Binding-site contacts:
Ligand atom O9B contacts residue PRO53 of chain 1.A at 4.1 Å.
Ligand atom C2 contacts residue PRO50 of chain 1.A at 3.8 Å (hydrophobic).
Ligand atom C4 contacts residue PRO50 of chain 1.A at 3.8 Å (hydrophobic).
Ligand atom O2 contacts residue PRO50 of chain 1.A at 4.0 Å.
Ligand atom N2 contacts residue PRO50 of chain 1.A at 4.1 Å.
Ligand atom CL1 contacts residue GLY123 of chain 1.A at 3.8 Å.
Ligand atom C13 contacts residue GLY52 of chain 1.A at 4.0 Å.
Ligand atom C1 contacts residue PRO50 of chain 1.A at 4.1 Å (hydrophobic).
Ligand atom O16 contacts residue VAL38 of chain 1.A at 4.0 Å.
Ligand atom C13 contacts residue ILE51 of chain 1.A at 3.9 Å (hydrophobic).
Ligand atom O2 contacts residue PRO53 of chain 1.A at 3.5 Å.
Ligand atom C15 contacts residue PRO53 of chain 1.A at 4.2 Å (hydrophobic).
Ligand atom C15 contacts residue ILE51 of chain 1.A at 3.3 Å (hydrophobic).
Ligand atom C8 contacts residue PRO53 of chain 1.A at 3.8 Å (hydrophobic).
Ligand atom CL2 contacts residue PRO53 of chain 1.A at 3.6 Å.
Ligand atom O16 contacts residue ILE51 of chain 1.A at 3.4 Å (h-bond).
Ligand atom C1 contacts residue TYR125 of chain 1.A at 3.6 Å (hydrophobic).
Ligand atom O15 contacts residue PRO53 of chain 1.A at 3.3 Å.
Ligand atom C12 contacts residue PRO50 of chain 1.A at 3.8 Å (hydrophobic).
Ligand atom C15 contacts residue GLY52 of chain 1.A at 3.6 Å.
Ligand atom O4 contacts residue PRO50 of chain 1.A at 3.2 Å.
Ligand atom O2 contacts residue GLY52 of chain 1.A at 3.5 Å.
Ligand atom CL2 contacts residue THR98 of chain 1.A at 4.0 Å.
Ligand atom O15 contacts residue ILE51 of chain 1.A at 4.1 Å.
Ligand atom C14 contacts residue ILE51 of chain 1.A at 3.1 Å (hydrophobic).
Ligand atom CL2 contacts residue ILE121 of chain 1.A at 4.0 Å.
Ligand atom CL1 contacts residue GLY52 of chain 1.A at 3.2 Å.
Ligand atom CL1 contacts residue ILE124 of chain 1.A at 3.3 Å.
Ligand atom O15 contacts residue GLY52 of chain 1.A at 3.5 Å.
Ligand atom O16 contacts residue GLY52 of chain 1.A at 4.1 Å.
Ligand atom O9A contacts residue ILE121 of chain 1.A at 3.6 Å.
Ligand atom CL1 contacts residue TYR125 of chain 1.A at 3.7 Å.
Ligand atom C13 contacts residue PRO50 of chain 1.A at 3.2 Å (hydrophobic).
Ligand atom C14 contacts residue GLY52 of chain 1.A at 4.0 Å.
Ligand atom CL2 contacts residue GLY123 of chain 1.A at 3.7 Å.
Ligand atom CL1 contacts residue PRO50 of chain 1.A at 3.7 Å.
Ligand atom CL1 contacts residue ILE51 of chain 1.A at 4.1 Å.
Ligand atom CL1 contacts residue PRO53 of chain 1.A at 4.2 Å.
Ligand atom CL2 contacts residue TYR125 of chain 1.A at 3.9 Å.
Ligand atom C14 contacts residue PRO50 of chain 1.A at 3.7 Å (hydrophobic).

A small-molecule ligand and the protein it binds are described below.
Small molecule (SMILES): O=C(O)CCC(=O)OC[C@@H](NC(=O)C(Cl)Cl)[C@H](O)c1ccc([N+](=O)[O-])cc1

Sequence of chain 1.A:
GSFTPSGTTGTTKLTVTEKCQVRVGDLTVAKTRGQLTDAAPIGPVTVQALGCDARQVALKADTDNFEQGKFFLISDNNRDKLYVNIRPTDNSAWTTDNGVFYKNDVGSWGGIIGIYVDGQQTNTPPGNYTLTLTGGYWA